Sequence of chain 2.A:
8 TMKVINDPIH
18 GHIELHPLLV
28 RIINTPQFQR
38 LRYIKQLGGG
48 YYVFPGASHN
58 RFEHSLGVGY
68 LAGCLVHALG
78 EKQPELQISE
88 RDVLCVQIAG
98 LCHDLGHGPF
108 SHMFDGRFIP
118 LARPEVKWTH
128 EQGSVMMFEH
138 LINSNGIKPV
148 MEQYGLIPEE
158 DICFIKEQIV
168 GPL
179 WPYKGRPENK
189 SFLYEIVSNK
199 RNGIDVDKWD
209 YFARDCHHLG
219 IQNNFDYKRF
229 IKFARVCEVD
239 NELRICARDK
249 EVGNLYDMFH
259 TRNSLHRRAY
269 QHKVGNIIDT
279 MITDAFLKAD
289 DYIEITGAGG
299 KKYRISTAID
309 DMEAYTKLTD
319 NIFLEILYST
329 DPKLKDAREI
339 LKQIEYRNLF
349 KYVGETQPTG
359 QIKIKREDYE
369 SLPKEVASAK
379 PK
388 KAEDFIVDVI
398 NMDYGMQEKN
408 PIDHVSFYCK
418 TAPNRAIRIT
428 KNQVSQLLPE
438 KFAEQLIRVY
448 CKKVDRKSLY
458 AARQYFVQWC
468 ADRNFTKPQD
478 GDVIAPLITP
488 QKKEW

Binding-site contacts:
Ligand atom N6 contacts residue ASN252 of chain 1.A at 3.5 Å (h-bond).
Ligand atom PG contacts residue MG1 of chain 2.F at 3.5 Å.
Ligand atom O2B contacts residue MG1 of chain 2.F at 2.3 Å.
Ligand atom C5' contacts residue CZF1 of chain 2.H at 3.6 Å.
Ligand atom O3' contacts residue ASN13 of chain 2.A at 3.0 Å (h-bond).
Ligand atom C1' contacts residue PHE51 of chain 2.B at 3.4 Å (hydrophobic).
Ligand atom O3' contacts residue CZF1 of chain 2.H at 3.5 Å (h-bond).
Ligand atom O2B contacts residue CZF1 of chain 2.H at 2.7 Å (h-bond).
Ligand atom O1B contacts residue LYS271 of chain 2.B at 2.6 Å (salt-bridge).
Ligand atom O1A contacts residue LYS248 of chain 1.A at 2.5 Å (salt-bridge).
Ligand atom PB contacts residue LYS271 of chain 2.B at 3.6 Å.
Ligand atom O1G contacts residue CZF1 of chain 2.H at 2.4 Å (h-bond).
Ligand atom C3' contacts residue VAL50 of chain 2.B at 3.2 Å (hydrophobic).
Ligand atom O2G contacts residue ARG246 of chain 1.A at 2.7 Å (salt-bridge).
Ligand atom C2' contacts residue PHE51 of chain 2.B at 3.4 Å (hydrophobic).
Ligand atom O3G contacts residue ARG246 of chain 1.A at 3.0 Å (salt-bridge).
Ligand atom PB contacts residue CZF1 of chain 2.H at 3.5 Å.
Ligand atom C4 contacts residue ARG227 of chain 1.A at 3.3 Å.
Ligand atom C2 contacts residue ASN13 of chain 2.A at 3.5 Å.
Ligand atom O2A contacts residue HIS270 of chain 2.B at 2.7 Å (h-bond).
Ligand atom O1B contacts residue HIS270 of chain 2.B at 3.2 Å.
Ligand atom O3B contacts residue LYS271 of chain 2.B at 3.5 Å (salt-bridge).
Ligand atom O4' contacts residue ARG227 of chain 1.A at 3.2 Å (salt-bridge).
Ligand atom N3 contacts residue HIS19 of chain 2.A at 3.4 Å (h-bond).
Ligand atom N9 contacts residue ARG227 of chain 1.A at 3.4 Å (salt-bridge).
Ligand atom N9 contacts residue PHE51 of chain 2.B at 3.4 Å.
Ligand atom O2A contacts residue LYS271 of chain 2.B at 3.6 Å (salt-bridge).
Ligand atom O1G contacts residue LYS417 of chain 1.A at 3.0 Å (salt-bridge).
Ligand atom O1A contacts residue ARG227 of chain 1.A at 2.8 Å (salt-bridge).
Ligand atom O1G contacts residue MG1 of chain 2.F at 2.5 Å.
Ligand atom O2G contacts residue LYS271 of chain 2.B at 3.5 Å (salt-bridge).
Ligand atom O3A contacts residue CZF1 of chain 2.H at 3.3 Å (h-bond).
Ligand atom C3' contacts residue CZF1 of chain 2.H at 3.5 Å.
Ligand atom C5 contacts residue ARG227 of chain 1.A at 3.5 Å.
Ligand atom C1' contacts residue ASN13 of chain 2.A at 3.5 Å.
Ligand atom N6 contacts residue ARG266 of chain 2.B at 3.4 Å.
Ligand atom O3B contacts residue LYS248 of chain 1.A at 3.4 Å (salt-bridge).
Ligand atom N3 contacts residue ASN13 of chain 2.A at 3.0 Å (h-bond).
Ligand atom O3G contacts residue LYS417 of chain 1.A at 3.4 Å.
Ligand atom O3' contacts residue VAL50 of chain 2.B at 2.6 Å (h-bond).

Sequence of chain 1.A:
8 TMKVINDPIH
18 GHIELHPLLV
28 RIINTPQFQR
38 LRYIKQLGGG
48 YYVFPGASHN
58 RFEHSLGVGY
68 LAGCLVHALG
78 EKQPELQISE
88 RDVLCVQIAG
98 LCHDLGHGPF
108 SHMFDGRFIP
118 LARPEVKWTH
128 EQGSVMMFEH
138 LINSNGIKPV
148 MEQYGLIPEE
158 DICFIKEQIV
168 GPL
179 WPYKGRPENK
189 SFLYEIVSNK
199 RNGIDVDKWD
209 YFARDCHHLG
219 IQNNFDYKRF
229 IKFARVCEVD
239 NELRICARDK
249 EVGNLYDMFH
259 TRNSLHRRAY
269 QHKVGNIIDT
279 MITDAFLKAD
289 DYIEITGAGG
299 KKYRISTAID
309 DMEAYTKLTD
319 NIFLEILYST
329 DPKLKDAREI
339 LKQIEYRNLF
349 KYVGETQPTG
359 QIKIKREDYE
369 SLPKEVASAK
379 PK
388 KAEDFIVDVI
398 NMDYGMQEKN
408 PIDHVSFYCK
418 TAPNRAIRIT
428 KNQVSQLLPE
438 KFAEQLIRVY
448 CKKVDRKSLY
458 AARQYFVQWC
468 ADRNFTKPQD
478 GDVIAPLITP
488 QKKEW

Sequence of chain 2.B:
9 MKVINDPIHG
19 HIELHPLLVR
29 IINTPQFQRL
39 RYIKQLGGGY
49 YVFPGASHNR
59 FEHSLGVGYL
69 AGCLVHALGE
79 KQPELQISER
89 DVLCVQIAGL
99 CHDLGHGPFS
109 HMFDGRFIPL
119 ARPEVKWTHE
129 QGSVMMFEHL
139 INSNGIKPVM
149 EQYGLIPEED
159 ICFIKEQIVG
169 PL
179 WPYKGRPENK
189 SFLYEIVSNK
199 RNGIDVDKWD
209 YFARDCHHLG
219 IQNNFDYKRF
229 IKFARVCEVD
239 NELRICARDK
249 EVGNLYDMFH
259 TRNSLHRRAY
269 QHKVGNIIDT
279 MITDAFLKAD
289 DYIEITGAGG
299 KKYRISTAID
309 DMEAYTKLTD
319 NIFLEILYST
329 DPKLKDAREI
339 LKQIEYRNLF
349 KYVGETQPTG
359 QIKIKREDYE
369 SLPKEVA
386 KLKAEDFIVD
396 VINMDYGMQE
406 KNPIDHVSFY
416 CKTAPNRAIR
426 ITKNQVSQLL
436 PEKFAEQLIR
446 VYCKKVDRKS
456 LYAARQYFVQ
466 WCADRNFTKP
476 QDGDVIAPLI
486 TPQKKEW

A small-molecule ligand and the protein it binds are described below.
Small molecule (SMILES): Nc1ncnc2c1ncn2[C@H]1C[C@H](O)[C@@H](CO[P](=O)(O)O[P](=O)(O)OP(=O)(O)O)O1